Sequence of chain 1.C:
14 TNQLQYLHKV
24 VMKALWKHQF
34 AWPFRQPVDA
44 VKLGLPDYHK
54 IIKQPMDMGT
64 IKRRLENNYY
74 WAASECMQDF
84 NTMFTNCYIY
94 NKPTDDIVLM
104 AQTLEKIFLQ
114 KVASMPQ

Binding-site contacts:
Ligand atom C1 contacts residue LEU46 of chain 1.C at 3.9 Å (hydrophobic).
Ligand atom C1 contacts residue TRP35 of chain 1.C at 3.9 Å (hydrophobic).
Ligand atom C15 contacts residue ILE100 of chain 1.C at 3.9 Å (hydrophobic).
Ligand atom N14 contacts residue TRP35 of chain 1.C at 3.6 Å.
Ligand atom N3 contacts residue GLN39 of chain 1.C at 3.2 Å (h-bond).
Ligand atom C01 contacts residue LEU48 of chain 1.C at 3.5 Å (hydrophobic).
Ligand atom C01 contacts residue TYR93 of chain 1.C at 4.0 Å (hydrophobic).
Ligand atom C16 contacts residue VAL41 of chain 1.C at 4.0 Å (hydrophobic).
Ligand atom C11 contacts residue ASN94 of chain 1.C at 3.7 Å.
Ligand atom C16 contacts residue PHE37 of chain 1.C at 3.9 Å (hydrophobic).
Ligand atom C07 contacts residue ILE100 of chain 1.C at 3.9 Å (hydrophobic).
Ligand atom C13 contacts residue ASP99 of chain 1.C at 3.9 Å.
Ligand atom C20 contacts residue LEU46 of chain 1.C at 4.1 Å (hydrophobic).
Ligand atom C03 contacts residue TRP35 of chain 1.C at 3.7 Å (hydrophobic).
Ligand atom C22 contacts residue LEU46 of chain 1.C at 3.9 Å (hydrophobic).
Ligand atom C21 contacts residue LEU46 of chain 1.C at 4.0 Å (hydrophobic).
Ligand atom C24 contacts residue LEU46 of chain 1.C at 4.1 Å (hydrophobic).
Ligand atom O17 contacts residue CYS90 of chain 1.C at 3.9 Å.
Ligand atom C01 contacts residue ASN94 of chain 1.C at 3.8 Å.
Ligand atom C20 contacts residue PRO36 of chain 1.C at 4.0 Å (hydrophobic).
Ligand atom C21 contacts residue VAL41 of chain 1.C at 3.8 Å (hydrophobic).
Ligand atom N14 contacts residue ASP99 of chain 1.C at 3.9 Å.
Ligand atom C13 contacts residue TRP35 of chain 1.C at 3.5 Å (hydrophobic).
Ligand atom C06 contacts residue MET103 of chain 1.C at 4.0 Å (hydrophobic).
Ligand atom C07 contacts residue PRO36 of chain 1.C at 4.2 Å (hydrophobic).
Ligand atom C15 contacts residue VAL41 of chain 1.C at 4.1 Å (hydrophobic).
Ligand atom C23 contacts residue PRO36 of chain 1.C at 3.9 Å (hydrophobic).
Ligand atom C2 contacts residue TRP35 of chain 1.C at 4.2 Å (hydrophobic).
Ligand atom N4 contacts residue GLN39 of chain 1.C at 3.8 Å.
Ligand atom O17 contacts residue ASN94 of chain 1.C at 3.0 Å (h-bond).
Ligand atom C16 contacts residue PRO36 of chain 1.C at 4.1 Å (hydrophobic).
Ligand atom C21 contacts residue PRO36 of chain 1.C at 3.4 Å (hydrophobic).
Ligand atom C06 contacts residue PRO36 of chain 1.C at 4.0 Å (hydrophobic).
Ligand atom C16 contacts residue ILE100 of chain 1.C at 4.2 Å (hydrophobic).
Ligand atom C12 contacts residue ASN94 of chain 1.C at 3.4 Å.
Ligand atom C15 contacts residue ASN94 of chain 1.C at 4.0 Å.
Ligand atom O17 contacts residue ILE100 of chain 1.C at 4.0 Å.
Ligand atom C06 contacts residue TRP35 of chain 1.C at 3.7 Å (hydrophobic).
Ligand atom C22 contacts residue PRO36 of chain 1.C at 3.1 Å (hydrophobic).
Ligand atom C23 contacts residue LEU46 of chain 1.C at 4.0 Å (hydrophobic).

This small molecule binds to this protein.
Small molecule (SMILES): CC(=O)N1c2ccc(-c3cc[nH]n3)cc2[C@H](Nc2ccc(C#N)cc2)C[C@@H]1C